Sequence of chain 1.A:
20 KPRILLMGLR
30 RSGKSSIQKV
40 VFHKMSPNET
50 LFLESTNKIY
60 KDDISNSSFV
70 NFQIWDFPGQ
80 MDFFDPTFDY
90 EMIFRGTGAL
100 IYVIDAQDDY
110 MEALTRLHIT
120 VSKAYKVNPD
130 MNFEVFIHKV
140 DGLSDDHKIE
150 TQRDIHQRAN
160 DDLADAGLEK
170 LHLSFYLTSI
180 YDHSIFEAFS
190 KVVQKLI

Binding-site contacts:
Ligand atom N1 contacts residue ASP140 of chain 1.A at 2.8 Å (salt-bridge).
Ligand atom O1B contacts residue SER34 of chain 1.A at 3.0 Å (h-bond).
Ligand atom O1A contacts residue SER35 of chain 1.A at 2.7 Å (h-bond).
Ligand atom O1G contacts residue LYS33 of chain 1.A at 2.7 Å (salt-bridge).
Ligand atom O1G contacts residue ARG29 of chain 1.A at 3.4 Å.
Ligand atom PG contacts residue MG1 of chain 1.C at 3.2 Å.
Ligand atom O6 contacts residue ASP140 of chain 1.A at 3.4 Å (salt-bridge).
Ligand atom O2' contacts residue THR49 of chain 1.A at 2.7 Å (h-bond).
Ligand atom O5' contacts residue SER35 of chain 1.A at 3.3 Å (h-bond).
Ligand atom C6 contacts residue LYS138 of chain 1.A at 3.6 Å.
Ligand atom O4' contacts residue LYS138 of chain 1.A at 3.2 Å (salt-bridge).
Ligand atom O2G contacts residue MG1 of chain 1.C at 2.0 Å.
Ligand atom C2' contacts residue THR49 of chain 1.A at 3.5 Å.
Ligand atom N2 contacts residue ASP140 of chain 1.A at 2.9 Å (salt-bridge).
Ligand atom O2' contacts residue LEU50 of chain 1.A at 3.4 Å (h-bond).
Ligand atom O3' contacts residue LEU50 of chain 1.A at 3.5 Å.
Ligand atom O1B contacts residue MG1 of chain 1.C at 2.0 Å.
Ligand atom N3B contacts residue MG1 of chain 1.C at 3.5 Å.
Ligand atom N7 contacts residue HIS137 of chain 1.A at 3.0 Å (h-bond).
Ligand atom O2B contacts residue GLY32 of chain 1.A at 2.9 Å (h-bond).
Ligand atom N3B contacts residue ARG30 of chain 1.A at 3.0 Å (salt-bridge).
Ligand atom O3G contacts residue ARG29 of chain 1.A at 2.8 Å (salt-bridge).
Ligand atom PB contacts residue MG1 of chain 1.C at 3.2 Å.
Ligand atom O2B contacts residue SER31 of chain 1.A at 3.3 Å (h-bond).
Ligand atom C6 contacts residue ASP140 of chain 1.A at 3.6 Å.
Ligand atom C2' contacts residue SER35 of chain 1.A at 3.5 Å.
Ligand atom O2B contacts residue LYS33 of chain 1.A at 2.8 Å (salt-bridge).
Ligand atom O1A contacts residue SER34 of chain 1.A at 3.3 Å (h-bond).
Ligand atom O6 contacts residue SER178 of chain 1.A at 3.4 Å.
Ligand atom O6 contacts residue LYS138 of chain 1.A at 3.5 Å.
Ligand atom C8 contacts residue SER35 of chain 1.A at 3.3 Å.
Ligand atom PG contacts residue ARG29 of chain 1.A at 3.5 Å.
Ligand atom O2G contacts residue THR55 of chain 1.A at 2.8 Å (h-bond).
Ligand atom O3G contacts residue SER54 of chain 1.A at 3.6 Å.
Ligand atom O6 contacts residue HIS137 of chain 1.A at 3.2 Å (h-bond).
Ligand atom O6 contacts residue ILE179 of chain 1.A at 2.9 Å (h-bond).
Ligand atom O1G contacts residue GLY78 of chain 1.A at 2.9 Å (h-bond).
Ligand atom O1A contacts residue GLY32 of chain 1.A at 3.5 Å.
Ligand atom C5 contacts residue HIS137 of chain 1.A at 3.6 Å.
Ligand atom O3A contacts residue GLY32 of chain 1.A at 3.2 Å (h-bond).

This small molecule binds to this protein.
Small molecule (SMILES): Nc1nc2c(ncn2[C@@H]2O[C@H](CO[P](=O)(O)O[P](=O)(O)NP(=O)(O)O)[C@@H](O)[C@H]2O)c(=O)[nH]1